A protein and the small-molecule ligand that binds it are described below.
Small molecule (SMILES): NCCc1c[nH]c2ccc(O)cc12

Sequence of chain 1.A:
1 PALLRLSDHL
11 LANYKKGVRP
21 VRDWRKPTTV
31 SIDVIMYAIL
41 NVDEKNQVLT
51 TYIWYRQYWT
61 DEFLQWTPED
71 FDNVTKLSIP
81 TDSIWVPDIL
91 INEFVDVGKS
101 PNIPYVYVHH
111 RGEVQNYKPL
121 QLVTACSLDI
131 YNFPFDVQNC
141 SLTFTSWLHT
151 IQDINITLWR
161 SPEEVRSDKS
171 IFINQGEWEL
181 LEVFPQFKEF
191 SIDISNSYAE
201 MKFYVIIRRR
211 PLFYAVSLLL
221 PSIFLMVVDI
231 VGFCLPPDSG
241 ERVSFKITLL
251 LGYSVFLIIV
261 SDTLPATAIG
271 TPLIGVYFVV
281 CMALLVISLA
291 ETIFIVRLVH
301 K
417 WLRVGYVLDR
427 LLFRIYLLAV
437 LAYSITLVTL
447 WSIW

Sequence of chain 1.E:
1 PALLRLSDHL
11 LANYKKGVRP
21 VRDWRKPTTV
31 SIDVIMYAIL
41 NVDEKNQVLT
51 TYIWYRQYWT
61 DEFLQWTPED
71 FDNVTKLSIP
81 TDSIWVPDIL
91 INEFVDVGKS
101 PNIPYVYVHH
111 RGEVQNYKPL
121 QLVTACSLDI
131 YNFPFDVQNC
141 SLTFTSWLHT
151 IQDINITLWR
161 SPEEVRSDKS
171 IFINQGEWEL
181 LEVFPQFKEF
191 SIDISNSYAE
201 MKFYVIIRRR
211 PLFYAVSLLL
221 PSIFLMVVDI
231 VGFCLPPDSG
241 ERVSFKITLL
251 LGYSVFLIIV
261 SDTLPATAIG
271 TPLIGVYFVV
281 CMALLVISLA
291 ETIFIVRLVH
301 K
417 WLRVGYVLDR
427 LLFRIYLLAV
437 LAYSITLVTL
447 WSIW

Binding-site contacts:
Ligand atom CG contacts residue TYR117 of chain 1.E at 4.0 Å (hydrophobic).
Ligand atom CA contacts residue TYR198 of chain 1.A at 3.9 Å (hydrophobic).
Ligand atom CZ2 contacts residue ARG56 of chain 1.E at 3.2 Å.
Ligand atom CB contacts residue TRP147 of chain 1.A at 3.4 Å (hydrophobic).
Ligand atom CB contacts residue TYR117 of chain 1.E at 4.3 Å (hydrophobic).
Ligand atom OH contacts residue ARG56 of chain 1.E at 4.3 Å.
Ligand atom CE2 contacts residue TYR117 of chain 1.E at 4.2 Å (hydrophobic).
Ligand atom OH contacts residue TRP54 of chain 1.E at 3.2 Å.
Ligand atom CA contacts residue TRP147 of chain 1.A at 4.3 Å (hydrophobic).
Ligand atom CD1 contacts residue TYR198 of chain 1.A at 3.5 Å (hydrophobic).
Ligand atom CZ2 contacts residue ILE35 of chain 1.E at 4.2 Å (hydrophobic).
Ligand atom CZ2 contacts residue TRP54 of chain 1.E at 4.2 Å (hydrophobic).
Ligand atom OH contacts residue TYR55 of chain 1.E at 2.4 Å (h-bond).
Ligand atom CH2 contacts residue ARG56 of chain 1.E at 4.2 Å.
Ligand atom CE2 contacts residue TRP54 of chain 1.E at 4.0 Å (hydrophobic).
Ligand atom NZ contacts residue THR145 of chain 1.A at 3.4 Å.
Ligand atom CE2 contacts residue ARG56 of chain 1.E at 3.6 Å.
Ligand atom CD2 contacts residue TRP54 of chain 1.E at 4.0 Å (hydrophobic).
Ligand atom CH2 contacts residue TYR55 of chain 1.E at 3.8 Å (hydrophobic).
Ligand atom CD1 contacts residue ILE192 of chain 1.A at 4.0 Å (hydrophobic).
Ligand atom NZ contacts residue TRP147 of chain 1.A at 4.2 Å.
Ligand atom OH contacts residue TRP147 of chain 1.A at 3.6 Å.
Ligand atom CZ3 contacts residue TRP54 of chain 1.E at 3.5 Å (hydrophobic).
Ligand atom CE3 contacts residue TYR117 of chain 1.E at 3.8 Å (hydrophobic).
Ligand atom CG contacts residue TYR198 of chain 1.A at 4.3 Å (hydrophobic).
Ligand atom CH2 contacts residue ILE35 of chain 1.E at 4.2 Å (hydrophobic).
Ligand atom CZ3 contacts residue TYR55 of chain 1.E at 3.5 Å (hydrophobic).
Ligand atom NE1 contacts residue TYR198 of chain 1.A at 4.3 Å.
Ligand atom NZ contacts residue TYR198 of chain 1.A at 3.4 Å.
Ligand atom CE3 contacts residue TRP54 of chain 1.E at 4.1 Å (hydrophobic).
Ligand atom CD1 contacts residue TYR117 of chain 1.E at 4.3 Å (hydrophobic).
Ligand atom OH contacts residue LYS118 of chain 1.E at 3.7 Å.
Ligand atom NZ contacts residue SER146 of chain 1.A at 3.3 Å (h-bond).
Ligand atom NE1 contacts residue ARG56 of chain 1.E at 3.5 Å (salt-bridge).
Ligand atom NE1 contacts residue ILE192 of chain 1.A at 3.4 Å.
Ligand atom CH2 contacts residue TRP54 of chain 1.E at 3.6 Å (hydrophobic).
Ligand atom CE3 contacts residue TRP147 of chain 1.A at 3.8 Å (hydrophobic).
Ligand atom CD2 contacts residue TYR117 of chain 1.E at 3.9 Å (hydrophobic).
Ligand atom CB contacts residue TYR198 of chain 1.A at 3.8 Å (hydrophobic).
Ligand atom CZ3 contacts residue TRP147 of chain 1.A at 4.2 Å (hydrophobic).